The small molecule below binds the protein below.
Small molecule (SMILES): CC(=O)N[C@@H]1[C@@H](O)[C@H](O)[C@@H](CO)O[C@H]1O

Binding-site contacts:
Ligand atom O7 contacts residue ASN315 of chain 33.K at 4.2 Å.
Ligand atom C8 contacts residue ASN315 of chain 33.K at 3.5 Å.
Ligand atom O5 contacts residue THR313 of chain 33.K at 4.3 Å.
Ligand atom C2 contacts residue ASN315 of chain 33.K at 2.5 Å.
Ligand atom C1 contacts residue ASN315 of chain 33.K at 1.4 Å.
Ligand atom O5 contacts residue VAL314 of chain 33.K at 3.8 Å.
Ligand atom N2 contacts residue ASN315 of chain 33.K at 2.8 Å (h-bond).
Ligand atom C5 contacts residue ASN315 of chain 33.K at 3.7 Å.
Ligand atom O5 contacts residue ASN315 of chain 33.K at 2.4 Å (h-bond).
Ligand atom C6 contacts residue THR313 of chain 33.K at 4.5 Å.
Ligand atom C7 contacts residue ASN315 of chain 33.K at 3.3 Å.
Ligand atom C6 contacts residue ASN315 of chain 33.K at 4.5 Å.
Ligand atom C1 contacts residue VAL314 of chain 33.K at 4.4 Å (hydrophobic).
Ligand atom C8 contacts residue ILE281 of chain 33.K at 4.5 Å (hydrophobic).
Ligand atom C3 contacts residue ASN315 of chain 33.K at 3.8 Å.
Ligand atom C4 contacts residue ASN315 of chain 33.K at 4.3 Å.

Sequence of chain 33.K:
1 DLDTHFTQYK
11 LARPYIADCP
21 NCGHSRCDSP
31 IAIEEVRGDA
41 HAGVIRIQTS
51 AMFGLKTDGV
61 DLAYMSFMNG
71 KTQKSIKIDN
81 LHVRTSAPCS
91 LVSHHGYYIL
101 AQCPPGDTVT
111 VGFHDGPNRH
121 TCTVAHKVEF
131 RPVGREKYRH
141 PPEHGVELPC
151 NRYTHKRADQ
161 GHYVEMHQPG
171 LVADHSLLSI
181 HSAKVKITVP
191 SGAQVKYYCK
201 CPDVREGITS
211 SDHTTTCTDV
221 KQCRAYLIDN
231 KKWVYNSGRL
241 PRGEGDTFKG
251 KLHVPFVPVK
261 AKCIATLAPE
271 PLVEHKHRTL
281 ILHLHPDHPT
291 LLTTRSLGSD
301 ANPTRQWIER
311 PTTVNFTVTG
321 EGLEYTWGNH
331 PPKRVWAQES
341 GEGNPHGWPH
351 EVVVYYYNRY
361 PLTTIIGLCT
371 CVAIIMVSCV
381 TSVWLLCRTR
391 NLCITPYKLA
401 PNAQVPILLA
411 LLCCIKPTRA